Binding-site contacts:
Ligand atom CE1 contacts residue ARG74 of chain 1.A at 3.4 Å.
Ligand atom CG2 contacts residue ASP106 of chain 1.A at 3.4 Å.
Ligand atom OH contacts residue ARG51 of chain 1.A at 2.9 Å (salt-bridge).
Ligand atom N contacts residue SER115 of chain 1.A at 2.9 Å (h-bond).
Ligand atom ND2 contacts residue GLU37 of chain 1.A at 3.0 Å (salt-bridge).
Ligand atom CG2 contacts residue ALA111 of chain 1.A at 3.4 Å (hydrophobic).
Ligand atom CA contacts residue HIS72 of chain 1.A at 3.2 Å.
Ligand atom O contacts residue GLN87 of chain 1.A at 2.9 Å (h-bond).
Ligand atom O contacts residue LEU71 of chain 1.A at 3.4 Å.
Ligand atom CE1 contacts residue HIS72 of chain 1.A at 3.6 Å.
Ligand atom CB contacts residue THR70 of chain 1.A at 3.4 Å.
Ligand atom CE2 contacts residue TYR85 of chain 1.A at 3.4 Å (hydrophobic).
Ligand atom CB contacts residue CYS113 of chain 1.A at 3.5 Å (hydrophobic).
Ligand atom O contacts residue HIS72 of chain 1.A at 2.9 Å (h-bond).
Ligand atom ND2 contacts residue ARG33 of chain 1.A at 3.2 Å (salt-bridge).
Ligand atom C contacts residue HIS72 of chain 1.A at 3.5 Å.
Ligand atom CB contacts residue ASP106 of chain 1.A at 3.5 Å.
Ligand atom O contacts residue THR73 of chain 1.A at 2.9 Å (h-bond).
Ligand atom O3P contacts residue ARG74 of chain 1.A at 3.0 Å (salt-bridge).
Ligand atom CG2 contacts residue HIS72 of chain 1.A at 3.5 Å.
Ligand atom O3P contacts residue SER61 of chain 1.A at 2.7 Å (h-bond).
Ligand atom OG1 contacts residue HIS102 of chain 1.A at 3.2 Å (h-bond).
Ligand atom CA contacts residue CYS113 of chain 1.A at 3.5 Å (hydrophobic).
Ligand atom O1P contacts residue SER54 of chain 1.A at 2.9 Å (h-bond).
Ligand atom CB contacts residue ARG118 of chain 1.A at 3.4 Å.
Ligand atom N contacts residue CYS113 of chain 1.A at 2.9 Å (h-bond).
Ligand atom O contacts residue HIS72 of chain 1.A at 3.6 Å.
Ligand atom O contacts residue ARG118 of chain 1.A at 2.8 Å (salt-bridge).
Ligand atom O1P contacts residue ARG51 of chain 1.A at 2.8 Å (salt-bridge).
Ligand atom O contacts residue TYR114 of chain 1.A at 3.1 Å.
Ligand atom CB contacts residue SER115 of chain 1.A at 3.5 Å.
Ligand atom CG1 contacts residue TYR114 of chain 1.A at 3.6 Å (hydrophobic).
Ligand atom O contacts residue TYR85 of chain 1.A at 3.5 Å.
Ligand atom O contacts residue SER115 of chain 1.A at 2.8 Å (h-bond).
Ligand atom O3P contacts residue SER53 of chain 1.A at 2.7 Å (h-bond).
Ligand atom O2P contacts residue ARG74 of chain 1.A at 2.8 Å (salt-bridge).
Ligand atom CA contacts residue SER115 of chain 1.A at 3.6 Å.
Ligand atom O contacts residue ARG33 of chain 1.A at 3.0 Å (salt-bridge).
Ligand atom OG1 contacts residue ASP106 of chain 1.A at 2.6 Å (salt-bridge).
Ligand atom N contacts residue HIS72 of chain 1.A at 2.9 Å (h-bond).

Sequence of chain 1.A:
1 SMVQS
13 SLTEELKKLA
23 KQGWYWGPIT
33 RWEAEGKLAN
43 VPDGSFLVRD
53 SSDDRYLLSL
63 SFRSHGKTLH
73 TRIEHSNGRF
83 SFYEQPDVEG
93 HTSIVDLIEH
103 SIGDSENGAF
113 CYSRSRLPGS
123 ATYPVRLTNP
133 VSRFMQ

The small molecule below binds the protein below.
Small molecule (SMILES): CC[C@H](C)[C@H](NC(=O)[C@H](Cc1ccc(O)cc1)NC(=O)[C@@H](NC(=O)[C@H](Cc1ccc(OP(=O)(O)O)cc1)NC(=O)[C@H](CC(N)=O)NC(=O)[C@@H](N)CC(N)=O)C(C)C)C(=O)N[C@@H](CC(=O)O)C(=O)N1CCC[C@H]1C(=O)N[C@H](C=O)[C@@H](C)O